Binding-site contacts:
Ligand atom O1 contacts residue SER146 of chain 1.B at 2.8 Å (h-bond).
Ligand atom C4 contacts residue MET200 of chain 1.B at 4.3 Å (hydrophobic).
Ligand atom C1 contacts residue ASN151 of chain 1.B at 3.9 Å.
Ligand atom C1 contacts residue SER144 of chain 1.B at 3.3 Å.
Ligand atom O1 contacts residue MET145 of chain 1.B at 3.7 Å.
Ligand atom O2 contacts residue THR197 of chain 1.B at 3.8 Å.
Ligand atom C4 contacts residue ASN151 of chain 1.B at 4.5 Å.
Ligand atom C5 contacts residue GLN154 of chain 1.B at 4.0 Å.
Ligand atom C1 contacts residue SER146 of chain 1.B at 3.4 Å.
Ligand atom C5 contacts residue MET160 of chain 1.B at 4.4 Å (hydrophobic).
Ligand atom O1 contacts residue SER144 of chain 1.B at 3.1 Å (h-bond).
Ligand atom C1 contacts residue TYR159 of chain 1.B at 3.4 Å (hydrophobic).
Ligand atom O1 contacts residue NAD1 of chain 1.J at 4.4 Å.
Ligand atom C4 contacts residue GLN154 of chain 1.B at 3.9 Å.
Ligand atom C2 contacts residue TYR191 of chain 1.B at 3.9 Å (hydrophobic).
Ligand atom O1 contacts residue TYR159 of chain 1.B at 4.2 Å.
Ligand atom C2 contacts residue ASN151 of chain 1.B at 4.0 Å.
Ligand atom O2 contacts residue NAD1 of chain 1.J at 2.7 Å (h-bond).
Ligand atom C2 contacts residue NAD1 of chain 1.J at 4.2 Å.
Ligand atom C3 contacts residue TYR159 of chain 1.B at 4.0 Å (hydrophobic).
Ligand atom C1 contacts residue NAD1 of chain 1.J at 3.9 Å.
Ligand atom O1 contacts residue TYR191 of chain 1.B at 4.4 Å.
Ligand atom C2 contacts residue TYR159 of chain 1.B at 4.3 Å (hydrophobic).
Ligand atom O1 contacts residue ASN151 of chain 1.B at 3.0 Å (h-bond).
Ligand atom O2 contacts residue TYR191 of chain 1.B at 3.9 Å.
Ligand atom C4 contacts residue TYR191 of chain 1.B at 4.5 Å (hydrophobic).
Ligand atom C5 contacts residue ALA156 of chain 1.B at 4.5 Å (hydrophobic).

A small-molecule ligand and the protein it binds are described below.
Small molecule (SMILES): CCC[C@H](O)CO

Sequence of chain 1.B:
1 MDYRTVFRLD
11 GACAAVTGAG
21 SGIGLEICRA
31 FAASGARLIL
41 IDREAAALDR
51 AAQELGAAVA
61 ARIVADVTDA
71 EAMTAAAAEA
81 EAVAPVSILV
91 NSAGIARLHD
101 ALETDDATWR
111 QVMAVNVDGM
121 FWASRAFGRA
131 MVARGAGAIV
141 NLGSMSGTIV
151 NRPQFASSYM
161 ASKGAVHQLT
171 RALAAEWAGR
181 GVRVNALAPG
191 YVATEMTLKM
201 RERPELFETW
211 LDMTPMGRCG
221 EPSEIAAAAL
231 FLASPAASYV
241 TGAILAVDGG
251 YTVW